Binding-site contacts:
Ligand atom N3 contacts residue TRP93 of chain 1.A at 3.6 Å.
Ligand atom O19 contacts residue VAL103 of chain 1.B at 4.2 Å.
Ligand atom C5 contacts residue LEU98 of chain 1.A at 3.9 Å (hydrophobic).
Ligand atom C11 contacts residue TRP93 of chain 1.A at 4.2 Å (hydrophobic).
Ligand atom C9 contacts residue LEU99 of chain 1.B at 4.0 Å (hydrophobic).
Ligand atom O18 contacts residue TYR34 of chain 1.A at 3.8 Å.
Ligand atom C2 contacts residue TRP93 of chain 1.A at 3.5 Å (hydrophobic).
Ligand atom O18 contacts residue HIS106 of chain 1.B at 4.1 Å.
Ligand atom C11 contacts residue THR36 of chain 1.A at 4.1 Å.
Ligand atom N3 contacts residue GLU50 of chain 1.B at 2.7 Å (salt-bridge).
Ligand atom C11 contacts residue TYR108 of chain 1.B at 3.9 Å (hydrophobic).
Ligand atom N3 contacts residue LEU99 of chain 1.B at 3.7 Å.
Ligand atom C9 contacts residue TRP93 of chain 1.A at 3.7 Å (hydrophobic).
Ligand atom C7 contacts residue TYR108 of chain 1.B at 3.6 Å (hydrophobic).
Ligand atom C13 contacts residue TRP93 of chain 1.A at 3.3 Å (hydrophobic).
Ligand atom C11 contacts residue LEU98 of chain 1.A at 4.1 Å (hydrophobic).
Ligand atom C2 contacts residue GLU50 of chain 1.B at 3.4 Å.
Ligand atom C8 contacts residue TYR108 of chain 1.B at 4.1 Å (hydrophobic).
Ligand atom N12 contacts residue PHE101 of chain 1.B at 3.8 Å.
Ligand atom N1 contacts residue TRP93 of chain 1.A at 3.5 Å.
Ligand atom C10 contacts residue LEU98 of chain 1.A at 3.7 Å (hydrophobic).
Ligand atom C4 contacts residue LEU99 of chain 1.B at 3.8 Å (hydrophobic).
Ligand atom C6 contacts residue TRP93 of chain 1.A at 4.2 Å (hydrophobic).
Ligand atom N12 contacts residue GLU50 of chain 1.B at 2.7 Å (salt-bridge).
Ligand atom C15 contacts residue PHE101 of chain 1.B at 4.2 Å (hydrophobic).
Ligand atom C6 contacts residue LEU98 of chain 1.A at 4.0 Å (hydrophobic).
Ligand atom C4 contacts residue GLU50 of chain 1.B at 4.2 Å.
Ligand atom C10 contacts residue TYR108 of chain 1.B at 4.0 Å (hydrophobic).
Ligand atom C10 contacts residue LEU110 of chain 1.B at 4.1 Å (hydrophobic).
Ligand atom C9 contacts residue GLU50 of chain 1.B at 3.7 Å.
Ligand atom C6 contacts residue TYR108 of chain 1.B at 3.5 Å (hydrophobic).
Ligand atom C8 contacts residue TRP93 of chain 1.A at 3.4 Å (hydrophobic).
Ligand atom C5 contacts residue TYR108 of chain 1.B at 3.9 Å (hydrophobic).
Ligand atom C14 contacts residue TYR108 of chain 1.B at 3.5 Å (hydrophobic).
Ligand atom C15 contacts residue TYR108 of chain 1.B at 4.0 Å (hydrophobic).
Ligand atom C11 contacts residue TYR34 of chain 1.A at 3.1 Å (hydrophobic).
Ligand atom C10 contacts residue THR36 of chain 1.A at 3.9 Å.
Ligand atom N12 contacts residue TRP93 of chain 1.A at 3.6 Å.
Ligand atom C7 contacts residue TRP93 of chain 1.A at 3.7 Å (hydrophobic).
Ligand atom N12 contacts residue ASN59 of chain 1.B at 4.1 Å.

Sequence of chain 1.A:
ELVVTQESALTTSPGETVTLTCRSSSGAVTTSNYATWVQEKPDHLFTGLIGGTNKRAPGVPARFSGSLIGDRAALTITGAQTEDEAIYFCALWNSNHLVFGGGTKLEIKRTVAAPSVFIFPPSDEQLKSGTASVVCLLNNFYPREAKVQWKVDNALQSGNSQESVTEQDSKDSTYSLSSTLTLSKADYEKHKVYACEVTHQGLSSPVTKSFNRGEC

Sequence of chain 1.B:
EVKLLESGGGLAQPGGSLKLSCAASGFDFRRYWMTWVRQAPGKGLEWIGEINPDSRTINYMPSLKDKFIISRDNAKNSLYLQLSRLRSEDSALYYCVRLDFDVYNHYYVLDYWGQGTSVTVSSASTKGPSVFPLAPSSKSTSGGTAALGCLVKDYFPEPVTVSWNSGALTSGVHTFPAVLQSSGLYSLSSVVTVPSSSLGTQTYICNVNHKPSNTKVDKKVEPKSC

A protein and the small-molecule ligand that binds it are described below.
Small molecule (SMILES): Cc1cc2nc(N)n(CCCCC(=O)O)c2cc1C